Sequence of chain 53.F:
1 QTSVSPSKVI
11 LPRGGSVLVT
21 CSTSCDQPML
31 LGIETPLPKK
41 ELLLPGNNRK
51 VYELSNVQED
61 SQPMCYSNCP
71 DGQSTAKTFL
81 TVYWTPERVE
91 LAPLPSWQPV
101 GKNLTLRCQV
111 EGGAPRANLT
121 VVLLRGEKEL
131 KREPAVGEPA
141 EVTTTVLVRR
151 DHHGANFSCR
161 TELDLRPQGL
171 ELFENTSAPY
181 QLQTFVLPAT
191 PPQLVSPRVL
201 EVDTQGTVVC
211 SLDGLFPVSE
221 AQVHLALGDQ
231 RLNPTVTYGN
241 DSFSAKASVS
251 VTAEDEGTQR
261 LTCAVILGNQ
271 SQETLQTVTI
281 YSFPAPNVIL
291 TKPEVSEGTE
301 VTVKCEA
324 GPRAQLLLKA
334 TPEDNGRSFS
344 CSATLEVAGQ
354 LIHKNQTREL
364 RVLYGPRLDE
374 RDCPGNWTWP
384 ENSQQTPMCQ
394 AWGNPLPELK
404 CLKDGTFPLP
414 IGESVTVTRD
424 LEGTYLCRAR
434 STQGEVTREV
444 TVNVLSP

Binding-site contacts:
Ligand atom C6 contacts residue GLU127 of chain 53.F at 3.8 Å.
Ligand atom N2 contacts residue ASN156 of chain 53.F at 2.5 Å (h-bond).
Ligand atom C1 contacts residue ASN156 of chain 53.F at 1.4 Å.
Ligand atom O5 contacts residue ASN156 of chain 53.F at 2.5 Å (h-bond).
Ligand atom C3 contacts residue ASN156 of chain 53.F at 3.6 Å.
Ligand atom C2 contacts residue ASN156 of chain 53.F at 2.3 Å.
Ligand atom C8 contacts residue ASN156 of chain 53.F at 4.2 Å.
Ligand atom C3 contacts residue GLU127 of chain 53.F at 3.6 Å.
Ligand atom C4 contacts residue ASN156 of chain 53.F at 4.2 Å.
Ligand atom C6 contacts residue LYS128 of chain 53.F at 4.3 Å.
Ligand atom O3 contacts residue GLU127 of chain 53.F at 4.2 Å.
Ligand atom C1 contacts residue GLY126 of chain 53.F at 3.4 Å.
Ligand atom C5 contacts residue GLU127 of chain 53.F at 3.6 Å.
Ligand atom O5 contacts residue GLY126 of chain 53.F at 3.7 Å.
Ligand atom O4 contacts residue GLU127 of chain 53.F at 3.1 Å (salt-bridge).
Ligand atom C7 contacts residue ASN156 of chain 53.F at 3.3 Å.
Ligand atom C8 contacts residue PRO179 of chain 53.F at 4.4 Å (hydrophobic).
Ligand atom O7 contacts residue ASN156 of chain 53.F at 3.2 Å (h-bond).
Ligand atom C5 contacts residue GLY126 of chain 53.F at 4.0 Å.
Ligand atom C4 contacts residue GLU127 of chain 53.F at 3.6 Å.
Ligand atom C5 contacts residue ASN156 of chain 53.F at 3.7 Å.

A protein and the small-molecule ligand that binds it are described below.
Small molecule (SMILES): CC(=O)N[C@@H]1[C@@H](O)[C@H](O)[C@@H](CO)O[C@H]1O